Binding-site contacts:
Ligand atom C2 contacts residue ASN1112 of chain 1.C at 2.5 Å.
Ligand atom O5 contacts residue ASN1112 of chain 1.C at 2.4 Å (h-bond).
Ligand atom C7 contacts residue ASN1112 of chain 1.C at 3.7 Å.
Ligand atom O6 contacts residue ILE1110 of chain 1.C at 3.8 Å.
Ligand atom N2 contacts residue ASN1112 of chain 1.C at 2.9 Å (h-bond).
Ligand atom C4 contacts residue ASN1112 of chain 1.C at 4.3 Å.
Ligand atom C3 contacts residue ASN1112 of chain 1.C at 3.8 Å.
Ligand atom C8 contacts residue ASN1112 of chain 1.C at 4.0 Å.
Ligand atom O6 contacts residue ASN1112 of chain 1.C at 4.2 Å.
Ligand atom C1 contacts residue ASN1112 of chain 1.C at 1.4 Å.
Ligand atom C5 contacts residue ASN1112 of chain 1.C at 3.7 Å.

Sequence of chain 1.C:
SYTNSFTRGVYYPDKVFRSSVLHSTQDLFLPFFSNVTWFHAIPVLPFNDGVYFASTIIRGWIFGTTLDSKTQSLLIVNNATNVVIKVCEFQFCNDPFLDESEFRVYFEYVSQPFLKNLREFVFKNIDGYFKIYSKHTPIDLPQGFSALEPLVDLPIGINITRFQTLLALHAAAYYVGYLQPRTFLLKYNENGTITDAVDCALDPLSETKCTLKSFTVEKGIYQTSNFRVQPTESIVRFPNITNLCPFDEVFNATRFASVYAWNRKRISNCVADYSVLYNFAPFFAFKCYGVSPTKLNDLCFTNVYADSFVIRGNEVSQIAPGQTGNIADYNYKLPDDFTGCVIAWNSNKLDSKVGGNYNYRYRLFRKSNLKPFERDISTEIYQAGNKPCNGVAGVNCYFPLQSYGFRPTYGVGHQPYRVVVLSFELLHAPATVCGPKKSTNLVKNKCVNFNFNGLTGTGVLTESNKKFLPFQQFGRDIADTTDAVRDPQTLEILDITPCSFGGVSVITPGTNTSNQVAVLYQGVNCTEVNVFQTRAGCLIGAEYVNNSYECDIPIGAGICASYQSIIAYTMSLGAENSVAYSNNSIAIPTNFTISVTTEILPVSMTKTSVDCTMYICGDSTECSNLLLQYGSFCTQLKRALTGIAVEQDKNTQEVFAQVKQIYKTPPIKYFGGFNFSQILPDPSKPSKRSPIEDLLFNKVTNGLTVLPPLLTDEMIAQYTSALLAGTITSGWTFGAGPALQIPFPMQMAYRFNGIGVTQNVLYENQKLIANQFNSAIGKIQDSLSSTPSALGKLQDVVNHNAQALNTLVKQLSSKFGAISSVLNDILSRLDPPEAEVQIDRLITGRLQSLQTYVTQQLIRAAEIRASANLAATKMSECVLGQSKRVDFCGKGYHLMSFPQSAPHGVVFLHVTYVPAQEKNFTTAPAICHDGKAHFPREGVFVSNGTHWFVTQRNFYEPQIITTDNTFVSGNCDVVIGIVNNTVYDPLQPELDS

This small molecule binds to this protein.
Small molecule (SMILES): CC(=O)N[C@@H]1[C@@H](O)[C@H](O)[C@@H](CO)O[C@H]1O